Binding-site contacts:
Ligand atom O contacts residue ASN292 of chain 1.A at 3.1 Å (h-bond).
Ligand atom CZ3 contacts residue MET254 of chain 1.A at 4.1 Å (hydrophobic).
Ligand atom CG contacts residue ASN255 of chain 1.A at 4.1 Å.
Ligand atom N contacts residue ASN292 of chain 1.A at 3.1 Å (h-bond).
Ligand atom CD2 contacts residue MET254 of chain 1.A at 3.6 Å (hydrophobic).
Ligand atom NE1 contacts residue ARG258 of chain 1.A at 3.4 Å.
Ligand atom N contacts residue ARG258 of chain 1.A at 3.2 Å (salt-bridge).
Ligand atom C contacts residue ASN292 of chain 1.A at 4.0 Å.
Ligand atom CD1 contacts residue ARG258 of chain 1.A at 3.5 Å.
Ligand atom CG contacts residue LYS251 of chain 1.A at 4.2 Å.
Ligand atom CB contacts residue ASN292 of chain 1.A at 4.0 Å.
Ligand atom CB contacts residue LYS251 of chain 1.A at 3.7 Å.
Ligand atom CA contacts residue ARG258 of chain 1.A at 3.3 Å.
Ligand atom C contacts residue ASN292 of chain 1.A at 3.8 Å.
Ligand atom CZ3 contacts residue LYS295 of chain 1.A at 4.1 Å.
Ligand atom CE2 contacts residue LYS251 of chain 1.A at 3.9 Å.
Ligand atom CE2 contacts residue MET254 of chain 1.A at 3.5 Å (hydrophobic).
Ligand atom CD1 contacts residue MET254 of chain 1.A at 3.4 Å (hydrophobic).
Ligand atom NE1 contacts residue MET254 of chain 1.A at 2.6 Å (h-bond).
Ligand atom CA contacts residue ASN292 of chain 1.A at 3.8 Å.
Ligand atom CE1 contacts residue MET254 of chain 1.A at 3.8 Å (hydrophobic).
Ligand atom CE1 contacts residue ILE288 of chain 1.A at 3.7 Å (hydrophobic).
Ligand atom CH2 contacts residue PHE299 of chain 1.A at 3.8 Å (hydrophobic).
Ligand atom CE2 contacts residue ARG258 of chain 1.A at 4.2 Å.
Ligand atom CE2 contacts residue ASN255 of chain 1.A at 3.6 Å.
Ligand atom CZ contacts residue LYS251 of chain 1.A at 3.4 Å.
Ligand atom CE3 contacts residue MET254 of chain 1.A at 3.6 Å (hydrophobic).
Ligand atom CZ contacts residue MET254 of chain 1.A at 3.9 Å (hydrophobic).
Ligand atom CE1 contacts residue LYS251 of chain 1.A at 3.7 Å.
Ligand atom CZ2 contacts residue MET254 of chain 1.A at 4.0 Å (hydrophobic).
Ligand atom CB contacts residue ARG258 of chain 1.A at 3.6 Å.
Ligand atom CH2 contacts residue LEU296 of chain 1.A at 3.6 Å (hydrophobic).
Ligand atom NE1 contacts residue ASN255 of chain 1.A at 3.9 Å.
Ligand atom CZ3 contacts residue LEU296 of chain 1.A at 3.6 Å (hydrophobic).
Ligand atom CD1 contacts residue LYS251 of chain 1.A at 3.6 Å.
Ligand atom CD1 contacts residue ILE288 of chain 1.A at 4.0 Å (hydrophobic).
Ligand atom CZ2 contacts residue PHE299 of chain 1.A at 4.2 Å (hydrophobic).
Ligand atom CD1 contacts residue ASN255 of chain 1.A at 3.2 Å.
Ligand atom CA contacts residue ASN292 of chain 1.A at 4.1 Å.
Ligand atom CG contacts residue MET254 of chain 1.A at 4.0 Å (hydrophobic).

Sequence of chain 1.A:
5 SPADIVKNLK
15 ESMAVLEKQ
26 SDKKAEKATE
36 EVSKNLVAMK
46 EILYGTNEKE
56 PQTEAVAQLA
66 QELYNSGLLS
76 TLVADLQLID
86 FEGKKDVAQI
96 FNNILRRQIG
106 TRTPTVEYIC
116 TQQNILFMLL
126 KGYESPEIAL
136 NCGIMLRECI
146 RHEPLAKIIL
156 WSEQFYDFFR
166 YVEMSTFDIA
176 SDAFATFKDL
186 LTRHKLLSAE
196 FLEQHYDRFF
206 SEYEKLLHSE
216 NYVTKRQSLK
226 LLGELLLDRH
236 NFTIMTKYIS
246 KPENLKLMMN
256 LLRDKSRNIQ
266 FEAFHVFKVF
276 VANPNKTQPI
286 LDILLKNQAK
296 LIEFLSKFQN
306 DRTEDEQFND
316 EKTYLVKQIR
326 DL

The small molecule below binds the protein below.
Small molecule (SMILES): C[C@@H](O)[C@@H](C=O)NC(=O)[C@H](Cc1ccccc1)NC(=O)[C@H](CO)NC(=O)[C@H](CC1=c2ccccc2=NC1)NC(=O)[C@@H](N)CCC(=O)O